Sequence of chain 1.C:
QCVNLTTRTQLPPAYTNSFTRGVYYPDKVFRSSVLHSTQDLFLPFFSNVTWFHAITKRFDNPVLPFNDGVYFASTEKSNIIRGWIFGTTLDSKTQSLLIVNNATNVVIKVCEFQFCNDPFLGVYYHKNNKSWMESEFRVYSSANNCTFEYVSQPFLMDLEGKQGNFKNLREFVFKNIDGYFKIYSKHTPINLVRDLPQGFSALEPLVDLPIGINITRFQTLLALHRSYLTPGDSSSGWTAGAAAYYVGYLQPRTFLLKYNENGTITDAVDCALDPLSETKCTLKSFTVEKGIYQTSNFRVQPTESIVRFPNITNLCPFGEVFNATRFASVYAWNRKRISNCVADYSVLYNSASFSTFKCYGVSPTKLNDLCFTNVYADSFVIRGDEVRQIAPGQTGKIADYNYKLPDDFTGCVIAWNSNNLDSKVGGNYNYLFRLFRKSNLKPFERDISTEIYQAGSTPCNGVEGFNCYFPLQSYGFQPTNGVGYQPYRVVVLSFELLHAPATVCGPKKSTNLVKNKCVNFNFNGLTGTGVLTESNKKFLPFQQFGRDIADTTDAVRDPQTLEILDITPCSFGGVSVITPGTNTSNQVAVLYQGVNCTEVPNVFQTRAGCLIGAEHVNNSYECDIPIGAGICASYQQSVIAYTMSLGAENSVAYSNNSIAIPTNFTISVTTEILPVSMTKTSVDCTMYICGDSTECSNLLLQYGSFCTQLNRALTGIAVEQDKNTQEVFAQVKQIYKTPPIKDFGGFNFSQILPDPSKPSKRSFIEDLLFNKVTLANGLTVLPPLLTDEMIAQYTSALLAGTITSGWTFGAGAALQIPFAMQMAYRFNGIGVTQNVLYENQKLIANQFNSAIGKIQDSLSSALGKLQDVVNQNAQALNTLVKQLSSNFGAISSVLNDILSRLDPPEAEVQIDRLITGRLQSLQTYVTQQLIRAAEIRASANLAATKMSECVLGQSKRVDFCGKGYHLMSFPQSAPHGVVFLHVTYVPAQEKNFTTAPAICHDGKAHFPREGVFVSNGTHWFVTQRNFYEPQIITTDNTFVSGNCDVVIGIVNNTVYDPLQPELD

Binding-site contacts:
Ligand atom O6 contacts residue ASN309 of chain 1.C at 2.7 Å (h-bond).
Ligand atom O5 contacts residue ASN311 of chain 1.C at 2.5 Å (h-bond).
Ligand atom C5 contacts residue ASN311 of chain 1.C at 3.8 Å.
Ligand atom C5 contacts residue GLU310 of chain 1.C at 4.3 Å.
Ligand atom C3 contacts residue ASN311 of chain 1.C at 3.8 Å.
Ligand atom C2 contacts residue ASN311 of chain 1.C at 2.4 Å.
Ligand atom O6 contacts residue GLU310 of chain 1.C at 2.9 Å (salt-bridge).
Ligand atom C4 contacts residue ASN311 of chain 1.C at 4.3 Å.
Ligand atom C6 contacts residue ASN309 of chain 1.C at 3.9 Å.
Ligand atom O5 contacts residue ASN309 of chain 1.C at 3.9 Å.
Ligand atom N2 contacts residue ASN311 of chain 1.C at 2.8 Å (h-bond).
Ligand atom C1 contacts residue ASN311 of chain 1.C at 1.4 Å.
Ligand atom O6 contacts residue ASN311 of chain 1.C at 3.8 Å.
Ligand atom O5 contacts residue GLU310 of chain 1.C at 4.3 Å.
Ligand atom C5 contacts residue ASN309 of chain 1.C at 4.3 Å.
Ligand atom C6 contacts residue GLU310 of chain 1.C at 3.2 Å.
Ligand atom C8 contacts residue ASN311 of chain 1.C at 4.3 Å.
Ligand atom O7 contacts residue ASN311 of chain 1.C at 3.4 Å (h-bond).
Ligand atom C7 contacts residue ASN311 of chain 1.C at 3.3 Å.

A protein and the small-molecule ligand that binds it are described below.
Small molecule (SMILES): CC(=O)N[C@@H]1[C@@H](O)[C@H](O)[C@@H](CO)O[C@H]1O